Sequence of chain 1.A:
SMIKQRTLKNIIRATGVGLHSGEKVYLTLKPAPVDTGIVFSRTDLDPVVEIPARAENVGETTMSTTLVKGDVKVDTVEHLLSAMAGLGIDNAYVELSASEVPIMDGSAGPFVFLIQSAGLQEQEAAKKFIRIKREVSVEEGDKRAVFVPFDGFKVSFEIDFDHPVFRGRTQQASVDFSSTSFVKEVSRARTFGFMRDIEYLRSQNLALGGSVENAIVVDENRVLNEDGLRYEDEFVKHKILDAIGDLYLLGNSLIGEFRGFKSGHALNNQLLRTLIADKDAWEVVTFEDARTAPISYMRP

Binding-site contacts:
Ligand atom O3 contacts residue GLU78 of chain 1.A at 2.5 Å (salt-bridge).
Ligand atom C24 contacts residue ZN1 of chain 1.D at 3.5 Å.
Ligand atom O2 contacts residue ZN1 of chain 1.C at 2.0 Å.
Ligand atom C7 contacts residue HIS20 of chain 1.A at 3.6 Å.
Ligand atom C27 contacts residue ZN1 of chain 1.C at 2.8 Å.
Ligand atom C10 contacts residue PHE192 of chain 1.A at 3.6 Å (hydrophobic).
Ligand atom C17 contacts residue ILE198 of chain 1.A at 3.3 Å (hydrophobic).
Ligand atom C27 contacts residue ASP242 of chain 1.A at 3.6 Å.
Ligand atom C17 contacts residue GLY210 of chain 1.A at 3.6 Å.
Ligand atom C23 contacts residue ZN1 of chain 1.D at 3.1 Å.
Ligand atom N4 contacts residue GLU199 of chain 1.A at 3.5 Å (salt-bridge).
Ligand atom N2 contacts residue PHE192 of chain 1.A at 3.6 Å (h-bond).
Ligand atom C19 contacts residue GLY210 of chain 1.A at 3.6 Å.
Ligand atom C16 contacts residue GLY210 of chain 1.A at 3.6 Å.
Ligand atom O3 contacts residue ZN1 of chain 1.C at 2.1 Å.
Ligand atom O1 contacts residue MET195 of chain 1.A at 3.5 Å (h-bond).
Ligand atom N5 contacts residue HIS265 of chain 1.A at 2.9 Å (h-bond).
Ligand atom O2 contacts residue THR191 of chain 1.A at 2.7 Å (h-bond).
Ligand atom C1 contacts residue PHE192 of chain 1.A at 3.5 Å (hydrophobic).
Ligand atom C17 contacts residue ALA207 of chain 1.A at 3.6 Å (hydrophobic).
Ligand atom N5 contacts residue GLU78 of chain 1.A at 3.2 Å (salt-bridge).
Ligand atom C24 contacts residue GLU199 of chain 1.A at 3.6 Å.
Ligand atom C8 contacts residue LEU19 of chain 1.A at 3.6 Å (hydrophobic).
Ligand atom C16 contacts residue ILE198 of chain 1.A at 3.5 Å (hydrophobic).
Ligand atom O2 contacts residue ASP242 of chain 1.A at 3.3 Å (salt-bridge).
Ligand atom N2 contacts residue THR191 of chain 1.A at 3.2 Å (h-bond).
Ligand atom C27 contacts residue THR191 of chain 1.A at 3.4 Å.
Ligand atom C22 contacts residue ZN1 of chain 1.D at 2.9 Å.
Ligand atom C18 contacts residue ARG202 of chain 1.A at 3.4 Å.
Ligand atom N5 contacts residue ZN1 of chain 1.C at 2.9 Å.
Ligand atom C18 contacts residue GLY210 of chain 1.A at 3.5 Å.
Ligand atom O2 contacts residue HIS238 of chain 1.A at 2.9 Å (h-bond).
Ligand atom O3 contacts residue HIS265 of chain 1.A at 3.2 Å (h-bond).
Ligand atom O3 contacts residue HIS79 of chain 1.A at 3.0 Å (h-bond).
Ligand atom O2 contacts residue HIS79 of chain 1.A at 3.6 Å (h-bond).
Ligand atom C3 contacts residue ASP242 of chain 1.A at 3.6 Å.
Ligand atom N4 contacts residue ZN1 of chain 1.D at 2.0 Å.
Ligand atom C5 contacts residue THR191 of chain 1.A at 3.4 Å.
Ligand atom O3 contacts residue ASP242 of chain 1.A at 3.0 Å (salt-bridge).
Ligand atom C10 contacts residue THR191 of chain 1.A at 3.3 Å.

A protein and the small-molecule ligand that binds it are described below.
Small molecule (SMILES): CC(C)(N)[C@H](N[C@@H]1CCc2cc(C#Cc3ccc(Cn4ccnc4CO)cc3)ccc21)C(=O)NO